Binding-site contacts:
Ligand atom CAP contacts residue THR316 of chain 1.B at 3.8 Å.
Ligand atom BOR contacts residue SER61 of chain 1.B at 1.5 Å.
Ligand atom CAJ contacts residue VAL208 of chain 1.B at 3.6 Å (hydrophobic).
Ligand atom OAC contacts residue TYR218 of chain 1.B at 3.9 Å.
Ligand atom CAP contacts residue ALA315 of chain 1.B at 3.9 Å (hydrophobic).
Ligand atom OAE contacts residue SER61 of chain 1.B at 2.4 Å (h-bond).
Ligand atom BOR contacts residue ALA315 of chain 1.B at 4.2 Å.
Ligand atom NAN contacts residue ASN149 of chain 1.B at 4.2 Å.
Ligand atom CAJ contacts residue TYR218 of chain 1.B at 3.9 Å (hydrophobic).
Ligand atom OAD contacts residue VAL208 of chain 1.B at 3.8 Å.
Ligand atom CAH contacts residue VAL208 of chain 1.B at 4.2 Å (hydrophobic).
Ligand atom OAE contacts residue ALA315 of chain 1.B at 2.9 Å (h-bond).
Ligand atom NAN contacts residue ALA315 of chain 1.B at 4.1 Å.
Ligand atom OAF contacts residue SER61 of chain 1.B at 2.4 Å (h-bond).
Ligand atom CAI contacts residue GLY317 of chain 1.B at 3.7 Å.
Ligand atom BOR contacts residue LYS64 of chain 1.B at 3.7 Å.
Ligand atom SAS contacts residue ASN149 of chain 1.B at 3.9 Å.
Ligand atom BOR contacts residue TYR147 of chain 1.B at 3.4 Å.
Ligand atom NAN contacts residue SER61 of chain 1.B at 3.8 Å.
Ligand atom OAE contacts residue GLY314 of chain 1.B at 3.8 Å.
Ligand atom OAE contacts residue GLY60 of chain 1.B at 4.0 Å.
Ligand atom CAK contacts residue THR316 of chain 1.B at 4.2 Å.
Ligand atom SAS contacts residue GLN117 of chain 1.B at 3.8 Å.
Ligand atom CAM contacts residue THR316 of chain 1.B at 4.0 Å.
Ligand atom OAD contacts residue SER209 of chain 1.B at 2.9 Å (h-bond).
Ligand atom CAH contacts residue TYR218 of chain 1.B at 3.8 Å (hydrophobic).
Ligand atom CAK contacts residue GLY317 of chain 1.B at 3.5 Å.
Ligand atom OAC contacts residue ASN149 of chain 1.B at 2.8 Å (h-bond).
Ligand atom CAL contacts residue SER61 of chain 1.B at 2.6 Å.
Ligand atom OAF contacts residue LYS64 of chain 1.B at 4.2 Å.
Ligand atom CAO contacts residue SER209 of chain 1.B at 4.1 Å.
Ligand atom CAL contacts residue LYS64 of chain 1.B at 3.9 Å.
Ligand atom OAB contacts residue GLN117 of chain 1.B at 3.1 Å (h-bond).
Ligand atom CAM contacts residue ALA315 of chain 1.B at 3.0 Å (hydrophobic).
Ligand atom CAI contacts residue THR316 of chain 1.B at 3.8 Å.
Ligand atom OAC contacts residue GLN117 of chain 1.B at 3.5 Å (h-bond).
Ligand atom CAL contacts residue ASN149 of chain 1.B at 3.6 Å.
Ligand atom CAQ contacts residue VAL208 of chain 1.B at 4.3 Å (hydrophobic).
Ligand atom OAF contacts residue TYR147 of chain 1.B at 2.6 Å (h-bond).
Ligand atom CAQ contacts residue GLY317 of chain 1.B at 4.2 Å.

Sequence of chain 1.B:
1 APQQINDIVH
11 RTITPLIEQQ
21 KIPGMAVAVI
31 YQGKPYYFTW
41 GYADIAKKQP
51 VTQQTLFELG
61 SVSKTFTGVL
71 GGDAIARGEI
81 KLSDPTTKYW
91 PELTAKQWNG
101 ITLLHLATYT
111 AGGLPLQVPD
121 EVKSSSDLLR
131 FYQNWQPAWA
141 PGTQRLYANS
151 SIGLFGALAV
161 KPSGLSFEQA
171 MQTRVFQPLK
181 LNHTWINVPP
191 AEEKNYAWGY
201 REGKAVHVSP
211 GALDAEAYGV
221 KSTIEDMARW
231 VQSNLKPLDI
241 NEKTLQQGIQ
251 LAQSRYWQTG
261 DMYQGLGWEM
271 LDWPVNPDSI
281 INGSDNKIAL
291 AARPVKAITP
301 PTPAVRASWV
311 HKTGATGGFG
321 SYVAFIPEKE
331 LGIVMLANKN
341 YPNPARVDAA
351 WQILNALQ

This protein binds this small molecule.
Small molecule (SMILES): O=C(O)c1ccc(CS(=O)(=O)NCB(O)O)cc1